Sequence of chain 1.GA:
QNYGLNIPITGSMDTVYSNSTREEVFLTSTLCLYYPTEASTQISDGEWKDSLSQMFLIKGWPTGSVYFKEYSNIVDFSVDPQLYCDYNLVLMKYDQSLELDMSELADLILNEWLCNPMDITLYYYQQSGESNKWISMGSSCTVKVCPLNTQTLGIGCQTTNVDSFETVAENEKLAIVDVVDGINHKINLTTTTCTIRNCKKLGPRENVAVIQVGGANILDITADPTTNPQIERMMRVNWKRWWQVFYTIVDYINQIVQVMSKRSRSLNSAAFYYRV

Binding-site contacts:
Ligand atom N2 contacts residue ASN238 of chain 1.GA at 2.9 Å (h-bond).
Ligand atom O7 contacts residue THR171 of chain 1.GA at 4.1 Å.
Ligand atom C1 contacts residue ASN238 of chain 1.GA at 1.4 Å.
Ligand atom C7 contacts residue LEU239 of chain 1.GA at 4.4 Å (hydrophobic).
Ligand atom O5 contacts residue ASN238 of chain 1.GA at 2.4 Å (h-bond).
Ligand atom C3 contacts residue ASN238 of chain 1.GA at 3.8 Å.
Ligand atom O5 contacts residue VAL212 of chain 1.GA at 3.8 Å.
Ligand atom N2 contacts residue THR240 of chain 1.GA at 4.3 Å.
Ligand atom C8 contacts residue LEU239 of chain 1.GA at 3.9 Å (hydrophobic).
Ligand atom O7 contacts residue ASN238 of chain 1.GA at 4.1 Å.
Ligand atom C1 contacts residue VAL212 of chain 1.GA at 4.5 Å (hydrophobic).
Ligand atom C8 contacts residue ILE170 of chain 1.GA at 4.2 Å (hydrophobic).
Ligand atom C2 contacts residue ASN238 of chain 1.GA at 2.5 Å.
Ligand atom C6 contacts residue VAL212 of chain 1.GA at 3.8 Å (hydrophobic).
Ligand atom C8 contacts residue THR241 of chain 1.GA at 3.1 Å.
Ligand atom N2 contacts residue LEU239 of chain 1.GA at 4.0 Å.
Ligand atom O6 contacts residue VAL212 of chain 1.GA at 3.3 Å.
Ligand atom C7 contacts residue ASN238 of chain 1.GA at 3.9 Å.
Ligand atom C7 contacts residue THR241 of chain 1.GA at 4.2 Å.
Ligand atom C8 contacts residue THR171 of chain 1.GA at 4.1 Å.
Ligand atom C5 contacts residue ASN238 of chain 1.GA at 3.7 Å.
Ligand atom C4 contacts residue ASN238 of chain 1.GA at 4.2 Å.

This small molecule binds to this protein.
Small molecule (SMILES): CC(=O)N[C@@H]1[C@@H](O)[C@H](O)[C@@H](CO)O[C@H]1O